This protein binds this small molecule.
Small molecule (SMILES): N[C@@H](CCC(=O)O)C(=O)O

Binding-site contacts:
Ligand atom OXT contacts residue THR89 of chain 1.A at 2.8 Å (h-bond).
Ligand atom C contacts residue TYR59 of chain 1.A at 3.5 Å (hydrophobic).
Ligand atom OE2 contacts residue SER140 of chain 1.A at 3.2 Å (h-bond).
Ligand atom C contacts residue SER140 of chain 1.A at 3.5 Å.
Ligand atom C contacts residue THR89 of chain 1.A at 3.6 Å.
Ligand atom CA contacts residue TYR59 of chain 1.A at 3.9 Å (hydrophobic).
Ligand atom C contacts residue GLY139 of chain 1.A at 4.3 Å.
Ligand atom N contacts residue TYR218 of chain 1.A at 3.5 Å.
Ligand atom N contacts residue SER140 of chain 1.A at 4.0 Å.
Ligand atom O contacts residue SER140 of chain 1.A at 2.8 Å (h-bond).
Ligand atom CB contacts residue TYR59 of chain 1.A at 3.4 Å (hydrophobic).
Ligand atom C contacts residue ARG94 of chain 1.A at 3.5 Å.
Ligand atom CB contacts residue GLU191 of chain 1.A at 3.9 Å.
Ligand atom O contacts residue ARG94 of chain 1.A at 2.7 Å (salt-bridge).
Ligand atom OXT contacts residue SER140 of chain 1.A at 4.2 Å.
Ligand atom OE2 contacts residue THR141 of chain 1.A at 3.1 Å (h-bond).
Ligand atom N contacts residue GLU191 of chain 1.A at 2.6 Å (salt-bridge).
Ligand atom OE1 contacts residue THR141 of chain 1.A at 2.6 Å (h-bond).
Ligand atom O contacts residue GLY139 of chain 1.A at 3.2 Å.
Ligand atom O contacts residue TYR59 of chain 1.A at 3.4 Å.
Ligand atom CG contacts residue LEU136 of chain 1.A at 3.6 Å (hydrophobic).
Ligand atom N contacts residue PRO87 of chain 1.A at 3.0 Å (h-bond).
Ligand atom N contacts residue THR89 of chain 1.A at 2.8 Å (h-bond).
Ligand atom CG contacts residue GLU191 of chain 1.A at 3.4 Å.
Ligand atom CB contacts residue LEU136 of chain 1.A at 3.9 Å (hydrophobic).
Ligand atom OXT contacts residue TYR59 of chain 1.A at 3.4 Å.
Ligand atom CD contacts residue LEU136 of chain 1.A at 4.0 Å (hydrophobic).
Ligand atom OE1 contacts residue GLU191 of chain 1.A at 3.6 Å.
Ligand atom N contacts residue TYR59 of chain 1.A at 4.0 Å.
Ligand atom OXT contacts residue PRO87 of chain 1.A at 3.7 Å.
Ligand atom OXT contacts residue LEU88 of chain 1.A at 3.5 Å.
Ligand atom OE2 contacts residue GLY139 of chain 1.A at 3.5 Å.
Ligand atom CD contacts residue THR141 of chain 1.A at 3.3 Å.
Ligand atom CA contacts residue SER140 of chain 1.A at 3.3 Å.
Ligand atom OE2 contacts residue LEU136 of chain 1.A at 4.2 Å.
Ligand atom CA contacts residue THR89 of chain 1.A at 3.3 Å.
Ligand atom CA contacts residue PRO87 of chain 1.A at 4.2 Å (hydrophobic).
Ligand atom CA contacts residue GLU191 of chain 1.A at 3.5 Å.
Ligand atom OXT contacts residue ARG94 of chain 1.A at 2.9 Å (salt-bridge).
Ligand atom CD contacts residue GLU191 of chain 1.A at 3.8 Å.

Sequence of chain 1.A:
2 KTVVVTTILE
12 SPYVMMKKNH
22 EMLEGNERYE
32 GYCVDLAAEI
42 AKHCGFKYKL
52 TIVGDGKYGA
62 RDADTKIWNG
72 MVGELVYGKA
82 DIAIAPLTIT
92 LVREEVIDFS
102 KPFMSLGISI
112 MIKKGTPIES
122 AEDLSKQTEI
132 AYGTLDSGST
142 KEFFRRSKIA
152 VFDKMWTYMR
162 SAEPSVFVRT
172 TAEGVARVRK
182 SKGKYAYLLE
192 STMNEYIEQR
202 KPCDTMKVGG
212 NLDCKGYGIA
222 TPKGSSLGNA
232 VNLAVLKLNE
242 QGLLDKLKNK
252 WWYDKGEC